Binding-site contacts:
Ligand atom N2 contacts residue SER79 of chain 1.A at 4.1 Å.
Ligand atom N2 contacts residue ASN81 of chain 1.A at 3.0 Å (h-bond).
Ligand atom C8 contacts residue ASN81 of chain 1.A at 4.0 Å.
Ligand atom C2 contacts residue ASN81 of chain 1.A at 2.4 Å.
Ligand atom C3 contacts residue ASN81 of chain 1.A at 3.8 Å.
Ligand atom C1 contacts residue ASN81 of chain 1.A at 1.4 Å.
Ligand atom C7 contacts residue ASN81 of chain 1.A at 3.7 Å.
Ligand atom C7 contacts residue SER79 of chain 1.A at 4.0 Å.
Ligand atom O5 contacts residue ASN81 of chain 1.A at 2.3 Å (h-bond).
Ligand atom C5 contacts residue ASN81 of chain 1.A at 3.6 Å.
Ligand atom C4 contacts residue ASN81 of chain 1.A at 4.2 Å.
Ligand atom O7 contacts residue SER79 of chain 1.A at 3.7 Å.

Sequence of chain 1.A:
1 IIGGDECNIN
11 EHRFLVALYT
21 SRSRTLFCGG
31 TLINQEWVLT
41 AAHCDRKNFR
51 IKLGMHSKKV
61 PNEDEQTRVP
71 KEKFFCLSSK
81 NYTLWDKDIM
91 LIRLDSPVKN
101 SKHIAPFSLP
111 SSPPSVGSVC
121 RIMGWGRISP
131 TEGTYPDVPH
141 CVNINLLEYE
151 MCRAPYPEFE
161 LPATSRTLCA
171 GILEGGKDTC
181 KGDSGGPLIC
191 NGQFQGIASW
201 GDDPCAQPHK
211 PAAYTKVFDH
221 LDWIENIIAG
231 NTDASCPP

This protein binds this small molecule.
Small molecule (SMILES): CC(=O)N[C@H]1[C@H](O[C@H]2[C@H](O)[C@@H](NC(C)=O)CO[C@@H]2CO)O[C@H](CO)[C@@H](O)[C@@H]1O